Sequence of chain 14.C:
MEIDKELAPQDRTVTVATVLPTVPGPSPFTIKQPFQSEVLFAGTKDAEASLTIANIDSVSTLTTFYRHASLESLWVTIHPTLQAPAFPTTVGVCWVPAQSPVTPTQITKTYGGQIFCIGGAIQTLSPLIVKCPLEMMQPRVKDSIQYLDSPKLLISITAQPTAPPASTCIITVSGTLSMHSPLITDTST

Sequence of chain 15.D:
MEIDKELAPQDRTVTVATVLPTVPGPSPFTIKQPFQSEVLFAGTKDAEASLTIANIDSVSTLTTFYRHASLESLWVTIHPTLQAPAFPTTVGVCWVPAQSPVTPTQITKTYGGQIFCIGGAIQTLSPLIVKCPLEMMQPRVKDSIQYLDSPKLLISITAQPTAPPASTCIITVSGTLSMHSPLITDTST

Binding-site contacts:
Ligand atom O2' contacts residue VAL14 of chain 15.D at 4.3 Å.
Ligand atom OP1 contacts residue TYR111 of chain 15.D at 3.6 Å (h-bond).
Ligand atom OP1 contacts residue THR176 of chain 14.C at 3.4 Å (h-bond).
Ligand atom O2' contacts residue TYR111 of chain 15.D at 4.3 Å.
Ligand atom OP1 contacts residue TRP75 of chain 14.C at 3.9 Å.
Ligand atom C1' contacts residue ARG12 of chain 15.D at 3.9 Å.
Ligand atom P contacts residue TRP75 of chain 14.C at 4.3 Å.
Ligand atom O3' contacts residue TRP75 of chain 14.C at 3.6 Å.
Ligand atom C5' contacts residue ARG12 of chain 15.D at 4.3 Å.
Ligand atom OP1 contacts residue VAL14 of chain 15.D at 3.4 Å.
Ligand atom O3' contacts residue THR13 of chain 15.D at 4.4 Å.
Ligand atom O2' contacts residue ASP11 of chain 15.D at 3.5 Å.
Ligand atom O4' contacts residue ARG12 of chain 15.D at 4.0 Å.
Ligand atom O2' contacts residue THR13 of chain 15.D at 3.8 Å.
Ligand atom C4' contacts residue TRP75 of chain 14.C at 4.5 Å (hydrophobic).
Ligand atom O2 contacts residue ARG12 of chain 15.D at 3.6 Å.
Ligand atom O5' contacts residue ARG12 of chain 15.D at 4.1 Å.
Ligand atom O5' contacts residue LYS131 of chain 14.C at 3.3 Å.
Ligand atom C4' contacts residue ARG12 of chain 15.D at 3.6 Å.
Ligand atom P contacts residue SER73 of chain 14.C at 4.1 Å.
Ligand atom OP1 contacts residue SER73 of chain 14.C at 3.2 Å (h-bond).
Ligand atom OP2 contacts residue SER73 of chain 14.C at 4.0 Å.
Ligand atom O5' contacts residue TYR111 of chain 15.D at 4.4 Å.
Ligand atom C5' contacts residue LYS131 of chain 14.C at 4.2 Å.
Ligand atom O2' contacts residue ARG12 of chain 15.D at 3.6 Å.
Ligand atom C2 contacts residue ARG12 of chain 15.D at 4.5 Å.
Ligand atom P contacts residue TYR111 of chain 15.D at 4.5 Å.

This protein binds this small molecule.
Small molecule (SMILES): Nc1ccn([C@@H]2O[C@H](CO[P](=O)(O)O[C@H]3[C@@H](O)[C@H](n4ccc(N)nc4=O)O[C@@H]3CO[P](=O)(O)O[C@H]3[C@@H](O)[C@H](n4ccc(N)nc4=O)O[C@@H]3CO)[C@@H](O)[C@H]2O)c(=O)n1